Sequence of chain 1.A:
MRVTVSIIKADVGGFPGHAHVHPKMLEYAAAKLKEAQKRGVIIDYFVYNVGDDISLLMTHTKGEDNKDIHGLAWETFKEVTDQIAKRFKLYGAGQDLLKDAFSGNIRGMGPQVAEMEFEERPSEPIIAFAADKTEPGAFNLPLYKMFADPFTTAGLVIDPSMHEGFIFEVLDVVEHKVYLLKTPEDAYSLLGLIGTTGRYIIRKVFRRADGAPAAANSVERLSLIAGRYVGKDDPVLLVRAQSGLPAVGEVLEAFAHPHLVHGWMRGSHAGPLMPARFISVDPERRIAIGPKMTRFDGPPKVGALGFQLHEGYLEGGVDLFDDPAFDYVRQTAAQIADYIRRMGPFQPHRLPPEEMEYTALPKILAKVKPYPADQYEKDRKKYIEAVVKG

Binding-site contacts:
Ligand atom P1 contacts residue MG1 of chain 3.E at 3.0 Å.
Ligand atom O5 contacts residue GLN242 of chain 1.A at 2.9 Å (h-bond).
Ligand atom O6 contacts residue TYR358 of chain 3.A at 3.2 Å (h-bond).
Ligand atom O5 contacts residue HIS18 of chain 3.A at 3.3 Å.
Ligand atom O2P contacts residue HIS18 of chain 3.A at 3.0 Å (h-bond).
Ligand atom O5P contacts residue TYR91 of chain 3.A at 2.6 Å (h-bond).
Ligand atom O6 contacts residue GLN242 of chain 1.A at 3.1 Å (h-bond).
Ligand atom O2P contacts residue GLN95 of chain 3.A at 2.9 Å (h-bond).
Ligand atom C6 contacts residue TYR358 of chain 3.A at 3.4 Å (hydrophobic).
Ligand atom O5 contacts residue ALA247 of chain 1.A at 3.3 Å.
Ligand atom O3P contacts residue ASP52 of chain 3.A at 3.0 Å (salt-bridge).
Ligand atom O6P contacts residue SER243 of chain 1.A at 2.8 Å (h-bond).
Ligand atom O1P contacts residue MG1 of chain 3.E at 2.0 Å.
Ligand atom O4P contacts residue TYR358 of chain 3.A at 2.6 Å (h-bond).
Ligand atom O5 contacts residue ASP297 of chain 3.A at 2.7 Å (salt-bridge).
Ligand atom O4P contacts residue GLY104 of chain 3.A at 3.4 Å.
Ligand atom O3P contacts residue ASP132 of chain 3.A at 3.1 Å (salt-bridge).
Ligand atom O3 contacts residue ASP297 of chain 3.A at 2.7 Å (salt-bridge).
Ligand atom O4 contacts residue TYR358 of chain 3.A at 2.9 Å (h-bond).
Ligand atom C5 contacts residue ASP297 of chain 3.A at 3.3 Å.
Ligand atom O2P contacts residue ASP11 of chain 3.A at 3.0 Å (salt-bridge).
Ligand atom P1 contacts residue MG1 of chain 3.B at 3.2 Å.
Ligand atom O1P contacts residue ASP234 of chain 3.A at 3.2 Å (salt-bridge).
Ligand atom O1 contacts residue ASN105 of chain 3.A at 3.2 Å (h-bond).
Ligand atom O2P contacts residue ASP52 of chain 3.A at 3.0 Å (salt-bridge).
Ligand atom O4 contacts residue ARG266 of chain 3.A at 3.2 Å.
Ligand atom O2P contacts residue ASN105 of chain 3.A at 3.0 Å (h-bond).
Ligand atom O3 contacts residue ARG266 of chain 3.A at 2.8 Å (salt-bridge).
Ligand atom O5P contacts residue GLY104 of chain 3.A at 2.8 Å (h-bond).
Ligand atom O3P contacts residue MG1 of chain 3.B at 2.1 Å.
Ligand atom O6P contacts residue GLN242 of chain 1.A at 2.9 Å (h-bond).
Ligand atom P1 contacts residue MG1 of chain 3.C at 3.4 Å.
Ligand atom O3P contacts residue LYS133 of chain 3.A at 2.9 Å (salt-bridge).
Ligand atom O3P contacts residue ASP234 of chain 3.A at 3.0 Å (salt-bridge).
Ligand atom O1P contacts residue MG1 of chain 3.D at 2.4 Å.
Ligand atom C3 contacts residue ASP297 of chain 3.A at 3.1 Å.
Ligand atom O1P contacts residue ASP233 of chain 3.A at 3.2 Å (salt-bridge).
Ligand atom O2P contacts residue MG1 of chain 3.C at 2.0 Å.
Ligand atom O1 contacts residue MG1 of chain 3.E at 2.6 Å.
Ligand atom O6P contacts residue TYR91 of chain 3.A at 3.4 Å (h-bond).

Sequence of chain 3.A:
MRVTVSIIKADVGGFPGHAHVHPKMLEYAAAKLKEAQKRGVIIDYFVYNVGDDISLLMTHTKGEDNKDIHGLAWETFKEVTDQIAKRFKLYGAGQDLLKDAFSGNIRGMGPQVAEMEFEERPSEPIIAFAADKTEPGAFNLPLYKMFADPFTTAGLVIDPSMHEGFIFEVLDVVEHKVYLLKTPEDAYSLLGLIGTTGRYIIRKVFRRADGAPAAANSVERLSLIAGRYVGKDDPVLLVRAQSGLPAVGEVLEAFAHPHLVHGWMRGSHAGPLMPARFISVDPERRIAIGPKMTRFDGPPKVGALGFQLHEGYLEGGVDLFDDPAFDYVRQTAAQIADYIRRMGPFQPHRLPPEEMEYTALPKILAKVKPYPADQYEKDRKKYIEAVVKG

The small molecule below binds the protein below.
Small molecule (SMILES): O=C(COP(=O)(O)O)[C@@H](O)[C@H](O)[C@H](O)COP(=O)(O)O